Binding-site contacts:
Ligand atom C4 contacts residue ARG72 of chain 1.B at 3.5 Å.
Ligand atom OP1 contacts residue ARG25 of chain 1.B at 2.6 Å (salt-bridge).
Ligand atom N3 contacts residue ARG24 of chain 1.B at 3.0 Å (salt-bridge).
Ligand atom O4' contacts residue TRP10 of chain 1.B at 3.4 Å.
Ligand atom C4 contacts residue TRP10 of chain 1.B at 3.5 Å (hydrophobic).
Ligand atom O4' contacts residue PRO26 of chain 1.B at 3.5 Å.
Ligand atom C2' contacts residue TRP10 of chain 1.B at 3.4 Å (hydrophobic).
Ligand atom C4' contacts residue ARG24 of chain 1.B at 3.2 Å.
Ligand atom O2 contacts residue ILE48 of chain 1.B at 3.6 Å (h-bond).
Ligand atom C5 contacts residue TRP10 of chain 1.B at 3.5 Å (hydrophobic).
Ligand atom O4 contacts residue ARG72 of chain 1.B at 3.0 Å (salt-bridge).
Ligand atom O2 contacts residue THR49 of chain 1.B at 3.1 Å.
Ligand atom O2 contacts residue ARG24 of chain 1.B at 2.8 Å (salt-bridge).
Ligand atom O4' contacts residue SER50 of chain 1.B at 2.7 Å (h-bond).
Ligand atom N1 contacts residue SER50 of chain 1.B at 3.5 Å (h-bond).
Ligand atom O4 contacts residue SER74 of chain 1.B at 3.3 Å (h-bond).
Ligand atom C4 contacts residue ASP91 of chain 1.B at 3.3 Å.
Ligand atom C1' contacts residue SER50 of chain 1.B at 3.1 Å.
Ligand atom N1 contacts residue SER50 of chain 1.B at 3.5 Å (h-bond).
Ligand atom N3 contacts residue SER74 of chain 1.B at 2.9 Å (h-bond).
Ligand atom N3 contacts residue ARG72 of chain 1.B at 3.5 Å (salt-bridge).
Ligand atom C2 contacts residue PRO26 of chain 1.B at 3.6 Å (hydrophobic).
Ligand atom C4 contacts residue SER74 of chain 1.B at 3.5 Å.
Ligand atom O4 contacts residue PRO71 of chain 1.B at 3.3 Å.
Ligand atom C2' contacts residue SER50 of chain 1.B at 3.5 Å.
Ligand atom P contacts residue ARG25 of chain 1.B at 3.4 Å.
Ligand atom C5' contacts residue ARG24 of chain 1.B at 3.6 Å.
Ligand atom N4 contacts residue ASP91 of chain 1.B at 2.1 Å (salt-bridge).
Ligand atom C4' contacts residue THR49 of chain 1.B at 3.4 Å.
Ligand atom C6 contacts residue TRP10 of chain 1.B at 3.6 Å (hydrophobic).
Ligand atom O3' contacts residue ASN51 of chain 1.B at 3.5 Å.
Ligand atom C5 contacts residue ARG72 of chain 1.B at 3.6 Å.
Ligand atom O4 contacts residue LEU70 of chain 1.B at 3.4 Å.
Ligand atom C2 contacts residue SER50 of chain 1.B at 3.4 Å.
Ligand atom N4 contacts residue TRP10 of chain 1.B at 3.5 Å.
Ligand atom C5' contacts residue ARG25 of chain 1.B at 3.6 Å.
Ligand atom OP1 contacts residue ASN51 of chain 1.B at 3.5 Å (h-bond).
Ligand atom O2 contacts residue SER50 of chain 1.B at 3.2 Å (h-bond).
Ligand atom N4 contacts residue ARG72 of chain 1.B at 3.1 Å (salt-bridge).
Ligand atom O3' contacts residue ARG25 of chain 1.B at 3.0 Å (salt-bridge).

Sequence of chain 1.B:
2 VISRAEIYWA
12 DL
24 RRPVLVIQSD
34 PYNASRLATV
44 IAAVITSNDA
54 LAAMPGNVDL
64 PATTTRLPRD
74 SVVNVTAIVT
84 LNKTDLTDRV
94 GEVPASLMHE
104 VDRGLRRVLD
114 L

The small molecule below binds the protein below.
Small molecule (SMILES): Nc1ccn([C@H]2C[C@H](O[P](=O)(O)OC[C@H]3O[C@@H](n4ccc(=O)[nH]c4=O)C[C@@H]3O[P](=O)(O)OC[C@H]3O[C@@H](n4ccc(N)nc4=O)C[C@@H]3O[P](=O)(O)OC[C@H]3O[C@@H](n4ccc(N)nc4=O)C[C@@H]3O[P](=O)(O)OC[C@H]3O[C@@H](n4ccc(=O)[nH]c4=O)C[C@@H]3O)[C@@H](COP(=O)=O)O2)c(=O)n1